Binding-site contacts:
Ligand atom O42 contacts residue TYR68 of chain 1.A at 3.4 Å.
Ligand atom C2 contacts residue TYR186 of chain 1.A at 3.3 Å (hydrophobic).
Ligand atom N6 contacts residue HIS184 of chain 1.A at 3.9 Å.
Ligand atom C2 contacts residue TRP102 of chain 1.A at 3.7 Å (hydrophobic).
Ligand atom O21 contacts residue THR26 of chain 1.A at 2.8 Å (h-bond).
Ligand atom O21 contacts residue TRP102 of chain 1.A at 2.3 Å.
Ligand atom O42 contacts residue THR26 of chain 1.A at 3.3 Å.
Ligand atom C7 contacts residue HIS184 of chain 1.A at 2.8 Å.
Ligand atom C7 contacts residue TYR186 of chain 1.A at 3.8 Å (hydrophobic).
Ligand atom C7 contacts residue HIS181 of chain 1.A at 3.3 Å.
Ligand atom C3 contacts residue TYR186 of chain 1.A at 3.5 Å (hydrophobic).
Ligand atom N4 contacts residue TYR351 of chain 1.A at 3.2 Å (h-bond).
Ligand atom C4 contacts residue TYR351 of chain 1.A at 3.9 Å (hydrophobic).
Ligand atom C1 contacts residue FMN1 of chain 1.B at 3.5 Å.
Ligand atom C2 contacts residue FMN1 of chain 1.B at 3.8 Å.
Ligand atom C4 contacts residue TYR186 of chain 1.A at 3.9 Å (hydrophobic).
Ligand atom O42 contacts residue TYR351 of chain 1.A at 3.3 Å.
Ligand atom C3 contacts residue THR26 of chain 1.A at 3.4 Å.
Ligand atom C5 contacts residue FMN1 of chain 1.B at 3.9 Å.
Ligand atom O41 contacts residue TYR351 of chain 1.A at 2.8 Å (h-bond).
Ligand atom O21 contacts residue ALA58 of chain 1.A at 3.0 Å.
Ligand atom O21 contacts residue FMN1 of chain 1.B at 3.1 Å (h-bond).
Ligand atom O62 contacts residue HIS184 of chain 1.A at 3.0 Å (h-bond).
Ligand atom N2 contacts residue THR26 of chain 1.A at 3.6 Å.
Ligand atom O22 contacts residue TYR186 of chain 1.A at 2.7 Å.
Ligand atom C1 contacts residue TYR186 of chain 1.A at 3.7 Å (hydrophobic).
Ligand atom N2 contacts residue TYR186 of chain 1.A at 3.5 Å (h-bond).
Ligand atom C6 contacts residue FMN1 of chain 1.B at 3.8 Å.
Ligand atom O22 contacts residue HIS181 of chain 1.A at 3.1 Å (h-bond).
Ligand atom N2 contacts residue HIS181 of chain 1.A at 3.9 Å.
Ligand atom N2 contacts residue TRP102 of chain 1.A at 2.5 Å.
Ligand atom N4 contacts residue TYR68 of chain 1.A at 3.8 Å.
Ligand atom C7 contacts residue FMN1 of chain 1.B at 3.0 Å.
Ligand atom C2 contacts residue THR26 of chain 1.A at 3.7 Å.
Ligand atom O61 contacts residue FMN1 of chain 1.B at 2.9 Å.
Ligand atom N6 contacts residue FMN1 of chain 1.B at 3.5 Å (h-bond).
Ligand atom O61 contacts residue LEU275 of chain 1.A at 3.9 Å.
Ligand atom O22 contacts residue TRP102 of chain 1.A at 2.3 Å.
Ligand atom C5 contacts residue TYR351 of chain 1.A at 3.7 Å (hydrophobic).
Ligand atom N2 contacts residue FMN1 of chain 1.B at 3.8 Å.

Sequence of chain 1.A:
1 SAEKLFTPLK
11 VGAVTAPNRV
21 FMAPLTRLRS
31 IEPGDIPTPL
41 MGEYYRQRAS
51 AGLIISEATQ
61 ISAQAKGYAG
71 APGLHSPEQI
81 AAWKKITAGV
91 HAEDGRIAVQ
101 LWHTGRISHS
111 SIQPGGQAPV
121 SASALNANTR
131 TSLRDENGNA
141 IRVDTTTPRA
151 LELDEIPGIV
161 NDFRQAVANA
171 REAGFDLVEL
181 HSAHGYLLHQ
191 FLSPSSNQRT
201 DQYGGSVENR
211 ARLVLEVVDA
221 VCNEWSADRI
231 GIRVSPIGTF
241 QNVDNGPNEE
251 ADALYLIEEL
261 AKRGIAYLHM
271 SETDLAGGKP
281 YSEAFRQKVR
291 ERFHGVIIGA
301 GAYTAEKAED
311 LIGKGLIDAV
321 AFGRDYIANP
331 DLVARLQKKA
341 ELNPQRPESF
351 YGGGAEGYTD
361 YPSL

This protein binds this small molecule.
Small molecule (SMILES): Cc1c([N+](=O)[O-])cc([N+](=O)[O-])cc1[N+](=O)[O-]